Binding-site contacts:
Ligand atom C7 contacts residue ASN233 of chain 1.C at 4.0 Å.
Ligand atom C5 contacts residue ASN233 of chain 1.C at 3.7 Å.
Ligand atom C3 contacts residue ASN233 of chain 1.C at 3.8 Å.
Ligand atom O5 contacts residue ASN233 of chain 1.C at 2.4 Å (h-bond).
Ligand atom C2 contacts residue ASN233 of chain 1.C at 2.5 Å.
Ligand atom C8 contacts residue ASN233 of chain 1.C at 3.9 Å.
Ligand atom C1 contacts residue ASN233 of chain 1.C at 1.4 Å.
Ligand atom N2 contacts residue ASN233 of chain 1.C at 2.9 Å (h-bond).
Ligand atom O5 contacts residue ARG186 of chain 1.C at 3.9 Å.
Ligand atom C4 contacts residue ASN233 of chain 1.C at 4.2 Å.
Ligand atom C1 contacts residue ARG186 of chain 1.C at 4.3 Å.

The small molecule below binds the protein below.
Small molecule (SMILES): CC(=O)N[C@@H]1[C@@H](O)[C@H](O)[C@@H](CO)O[C@H]1O

Sequence of chain 1.C:
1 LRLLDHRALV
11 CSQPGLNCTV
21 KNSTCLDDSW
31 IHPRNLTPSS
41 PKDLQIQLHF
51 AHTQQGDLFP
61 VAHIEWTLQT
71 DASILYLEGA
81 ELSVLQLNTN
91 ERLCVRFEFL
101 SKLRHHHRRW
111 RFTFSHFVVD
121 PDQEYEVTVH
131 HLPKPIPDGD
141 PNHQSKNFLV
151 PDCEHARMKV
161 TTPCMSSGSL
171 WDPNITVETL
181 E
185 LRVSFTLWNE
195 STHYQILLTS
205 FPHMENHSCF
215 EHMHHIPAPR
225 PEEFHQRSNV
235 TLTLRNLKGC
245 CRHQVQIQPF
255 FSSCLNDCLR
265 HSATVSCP